This protein binds this small molecule.
Small molecule (SMILES): CC(=O)N[C@H]1[C@H](O[C@H]2[C@H](O)[C@@H](NC(C)=O)CO[C@@H]2CO)O[C@H](CO)[C@@H](O[C@@H]2O[C@H](CO[C@H]3O[C@H](CO)[C@@H](O)[C@H](O)[C@@H]3O)[C@@H](O)[C@H](O[C@H]3O[C@H](CO)[C@@H](O)[C@H](O)[C@@H]3O[C@H]3O[C@H](CO)[C@@H](O)[C@H](O)[C@@H]3O)[C@@H]2O)[C@@H]1O

Binding-site contacts:
Ligand atom C3 contacts residue GLU263 of chain 1.F at 3.7 Å.
Ligand atom C2 contacts residue GLU263 of chain 1.F at 3.8 Å.
Ligand atom C7 contacts residue ASN139 of chain 1.F at 3.3 Å.
Ligand atom C2 contacts residue TYR288 of chain 1.F at 4.4 Å (hydrophobic).
Ligand atom O3 contacts residue TYR288 of chain 1.F at 4.4 Å.
Ligand atom C7 contacts residue GLU263 of chain 1.F at 4.0 Å.
Ligand atom C8 contacts residue LEU265 of chain 1.F at 4.1 Å (hydrophobic).
Ligand atom O7 contacts residue ILE264 of chain 1.F at 3.6 Å.
Ligand atom C6 contacts residue TYR288 of chain 1.F at 3.7 Å (hydrophobic).
Ligand atom C2 contacts residue ASN139 of chain 1.F at 2.4 Å.
Ligand atom C7 contacts residue ALA138 of chain 1.F at 3.7 Å (hydrophobic).
Ligand atom C4 contacts residue ASN139 of chain 1.F at 4.2 Å.
Ligand atom O4 contacts residue ILE264 of chain 1.F at 4.1 Å.
Ligand atom O7 contacts residue ASN139 of chain 1.F at 3.3 Å (h-bond).
Ligand atom C5 contacts residue ASN139 of chain 1.F at 3.7 Å.
Ligand atom C8 contacts residue ALA138 of chain 1.F at 3.5 Å (hydrophobic).
Ligand atom N2 contacts residue ASN139 of chain 1.F at 2.9 Å (h-bond).
Ligand atom O7 contacts residue ALA138 of chain 1.F at 3.9 Å.
Ligand atom O7 contacts residue TYR288 of chain 1.F at 3.7 Å.
Ligand atom O5 contacts residue ASN139 of chain 1.F at 2.4 Å (h-bond).
Ligand atom O5 contacts residue TYR288 of chain 1.F at 4.3 Å.
Ligand atom N2 contacts residue ALA138 of chain 1.F at 4.3 Å.
Ligand atom N2 contacts residue GLU263 of chain 1.F at 3.0 Å (salt-bridge).
Ligand atom C1 contacts residue GLU263 of chain 1.F at 4.0 Å.
Ligand atom C8 contacts residue GLU263 of chain 1.F at 4.0 Å.
Ligand atom C4 contacts residue TYR288 of chain 1.F at 4.4 Å (hydrophobic).
Ligand atom O2 contacts residue TYR288 of chain 1.F at 3.6 Å.
Ligand atom C3 contacts residue ASN139 of chain 1.F at 3.7 Å.
Ligand atom O3 contacts residue ILE264 of chain 1.F at 4.1 Å.
Ligand atom C8 contacts residue GLY135 of chain 1.F at 3.7 Å.
Ligand atom C8 contacts residue ASN139 of chain 1.F at 4.5 Å.
Ligand atom C4 contacts residue TYR288 of chain 1.F at 4.3 Å (hydrophobic).
Ligand atom O6 contacts residue TYR288 of chain 1.F at 4.5 Å.
Ligand atom C3 contacts residue ILE264 of chain 1.F at 4.3 Å (hydrophobic).
Ligand atom C1 contacts residue ASN139 of chain 1.F at 1.5 Å.
Ligand atom O3 contacts residue GLU263 of chain 1.F at 4.2 Å.

Sequence of chain 1.F:
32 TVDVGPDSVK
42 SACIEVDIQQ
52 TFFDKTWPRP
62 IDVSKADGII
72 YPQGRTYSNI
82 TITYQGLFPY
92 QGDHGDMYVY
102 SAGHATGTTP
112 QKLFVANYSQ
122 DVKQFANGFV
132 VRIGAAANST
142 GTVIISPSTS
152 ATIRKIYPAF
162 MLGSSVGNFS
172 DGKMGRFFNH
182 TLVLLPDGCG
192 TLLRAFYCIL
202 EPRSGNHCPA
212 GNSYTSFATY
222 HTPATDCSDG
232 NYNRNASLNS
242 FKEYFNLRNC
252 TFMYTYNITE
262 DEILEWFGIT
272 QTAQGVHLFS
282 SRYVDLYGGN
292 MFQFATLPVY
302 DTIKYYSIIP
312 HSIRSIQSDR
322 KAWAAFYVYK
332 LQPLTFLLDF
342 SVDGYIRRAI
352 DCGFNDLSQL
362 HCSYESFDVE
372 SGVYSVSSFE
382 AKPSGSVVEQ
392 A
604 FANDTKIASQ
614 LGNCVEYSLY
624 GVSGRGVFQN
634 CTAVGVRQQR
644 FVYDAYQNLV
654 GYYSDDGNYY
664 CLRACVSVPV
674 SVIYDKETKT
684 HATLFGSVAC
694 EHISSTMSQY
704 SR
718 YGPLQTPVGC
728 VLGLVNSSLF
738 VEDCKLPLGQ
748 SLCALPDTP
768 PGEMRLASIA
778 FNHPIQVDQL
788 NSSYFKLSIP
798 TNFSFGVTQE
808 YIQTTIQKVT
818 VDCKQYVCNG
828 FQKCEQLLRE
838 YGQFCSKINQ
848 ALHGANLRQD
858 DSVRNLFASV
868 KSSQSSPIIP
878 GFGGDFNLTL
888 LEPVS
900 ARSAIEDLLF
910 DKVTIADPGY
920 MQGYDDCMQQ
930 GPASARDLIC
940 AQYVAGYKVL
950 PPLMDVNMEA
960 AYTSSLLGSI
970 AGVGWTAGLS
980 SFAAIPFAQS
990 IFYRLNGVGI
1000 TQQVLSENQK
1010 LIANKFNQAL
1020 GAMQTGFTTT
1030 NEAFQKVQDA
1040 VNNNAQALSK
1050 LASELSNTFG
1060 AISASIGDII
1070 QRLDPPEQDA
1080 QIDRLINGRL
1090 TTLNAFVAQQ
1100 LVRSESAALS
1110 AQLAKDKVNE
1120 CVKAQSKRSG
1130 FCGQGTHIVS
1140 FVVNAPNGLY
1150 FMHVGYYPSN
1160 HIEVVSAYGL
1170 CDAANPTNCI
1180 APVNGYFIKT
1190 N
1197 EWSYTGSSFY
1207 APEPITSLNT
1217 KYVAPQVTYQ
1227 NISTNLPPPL